Sequence of chain 1.B:
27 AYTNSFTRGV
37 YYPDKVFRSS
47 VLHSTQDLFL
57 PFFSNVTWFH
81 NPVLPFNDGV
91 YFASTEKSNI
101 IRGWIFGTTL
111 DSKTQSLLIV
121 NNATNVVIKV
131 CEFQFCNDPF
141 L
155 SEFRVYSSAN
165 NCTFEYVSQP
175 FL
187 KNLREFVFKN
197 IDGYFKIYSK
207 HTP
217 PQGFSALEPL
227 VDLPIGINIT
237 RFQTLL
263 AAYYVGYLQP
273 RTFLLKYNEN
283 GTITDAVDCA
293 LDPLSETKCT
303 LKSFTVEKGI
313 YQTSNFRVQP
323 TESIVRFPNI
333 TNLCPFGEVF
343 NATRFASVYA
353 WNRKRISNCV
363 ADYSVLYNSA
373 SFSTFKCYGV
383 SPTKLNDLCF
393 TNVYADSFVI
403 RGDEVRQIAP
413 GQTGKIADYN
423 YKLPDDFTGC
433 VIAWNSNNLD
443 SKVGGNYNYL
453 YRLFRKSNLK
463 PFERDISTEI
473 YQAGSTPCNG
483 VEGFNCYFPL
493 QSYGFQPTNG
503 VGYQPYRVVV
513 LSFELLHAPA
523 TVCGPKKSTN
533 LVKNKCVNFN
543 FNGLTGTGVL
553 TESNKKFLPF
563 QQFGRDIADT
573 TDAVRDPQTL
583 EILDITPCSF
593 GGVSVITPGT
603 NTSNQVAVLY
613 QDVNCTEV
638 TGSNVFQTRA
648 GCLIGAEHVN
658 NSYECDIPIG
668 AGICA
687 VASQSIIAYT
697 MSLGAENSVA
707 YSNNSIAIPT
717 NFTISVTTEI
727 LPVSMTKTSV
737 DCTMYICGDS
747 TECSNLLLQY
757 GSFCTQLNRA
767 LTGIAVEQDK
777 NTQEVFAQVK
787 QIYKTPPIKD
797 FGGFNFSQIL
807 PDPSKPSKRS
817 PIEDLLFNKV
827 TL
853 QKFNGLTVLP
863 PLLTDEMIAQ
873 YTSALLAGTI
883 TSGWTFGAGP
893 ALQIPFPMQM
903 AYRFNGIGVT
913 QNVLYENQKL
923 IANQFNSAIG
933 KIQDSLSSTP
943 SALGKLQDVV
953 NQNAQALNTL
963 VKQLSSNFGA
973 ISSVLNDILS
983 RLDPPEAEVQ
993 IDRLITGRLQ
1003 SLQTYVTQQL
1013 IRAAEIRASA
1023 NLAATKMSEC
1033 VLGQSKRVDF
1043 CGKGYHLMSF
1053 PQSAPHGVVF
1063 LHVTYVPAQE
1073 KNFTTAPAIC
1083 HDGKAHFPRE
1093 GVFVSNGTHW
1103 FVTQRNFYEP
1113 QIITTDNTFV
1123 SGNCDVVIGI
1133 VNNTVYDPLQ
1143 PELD

This protein binds this small molecule.
Small molecule (SMILES): CC(=O)N[C@@H]1[C@@H](O)[C@H](O)[C@@H](CO)O[C@H]1O

Binding-site contacts:
Ligand atom O5 contacts residue ASN165 of chain 1.B at 2.4 Å (h-bond).
Ligand atom C3 contacts residue ASN165 of chain 1.B at 3.8 Å.
Ligand atom C1 contacts residue ASN165 of chain 1.B at 1.4 Å.
Ligand atom C5 contacts residue ASN165 of chain 1.B at 3.7 Å.
Ligand atom O5 contacts residue GLU132 of chain 1.B at 4.3 Å.
Ligand atom N2 contacts residue ASN165 of chain 1.B at 2.9 Å (h-bond).
Ligand atom C1 contacts residue GLU132 of chain 1.B at 4.5 Å.
Ligand atom C2 contacts residue ASN165 of chain 1.B at 2.5 Å.
Ligand atom C7 contacts residue ASN165 of chain 1.B at 4.0 Å.
Ligand atom C4 contacts residue ASN165 of chain 1.B at 4.2 Å.